A protein and the small-molecule ligand that binds it are described below.
Small molecule (SMILES): CC(=O)N[C@@H]1[C@@H](O)[C@H](O)[C@@H](CO)O[C@H]1O

Sequence of chain 3.E:
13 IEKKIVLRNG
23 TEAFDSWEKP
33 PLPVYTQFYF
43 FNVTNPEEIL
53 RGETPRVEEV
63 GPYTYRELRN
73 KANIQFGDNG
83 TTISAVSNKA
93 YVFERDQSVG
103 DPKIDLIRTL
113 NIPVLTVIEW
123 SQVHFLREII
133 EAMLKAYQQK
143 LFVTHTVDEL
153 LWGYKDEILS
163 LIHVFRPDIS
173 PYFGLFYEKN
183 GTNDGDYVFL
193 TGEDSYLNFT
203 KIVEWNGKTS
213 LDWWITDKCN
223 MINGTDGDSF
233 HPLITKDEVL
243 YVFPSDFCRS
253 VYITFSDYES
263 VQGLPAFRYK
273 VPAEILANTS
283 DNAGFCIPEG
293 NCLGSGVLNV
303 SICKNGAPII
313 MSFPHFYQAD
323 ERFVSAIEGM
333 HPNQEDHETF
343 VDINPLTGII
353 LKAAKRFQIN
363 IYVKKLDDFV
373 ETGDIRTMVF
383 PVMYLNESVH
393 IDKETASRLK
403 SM

Binding-site contacts:
Ligand atom O7 contacts residue ASN21 of chain 3.E at 4.0 Å.
Ligand atom C2 contacts residue ASN21 of chain 3.E at 2.5 Å.
Ligand atom C4 contacts residue ASN21 of chain 3.E at 3.8 Å.
Ligand atom C7 contacts residue ASN21 of chain 3.E at 4.0 Å.
Ligand atom C6 contacts residue ASN21 of chain 3.E at 3.3 Å.
Ligand atom C3 contacts residue ASN21 of chain 3.E at 3.7 Å.
Ligand atom C5 contacts residue ASN21 of chain 3.E at 3.3 Å.
Ligand atom O6 contacts residue ASN21 of chain 3.E at 4.3 Å.
Ligand atom O5 contacts residue ASN21 of chain 3.E at 2.5 Å (h-bond).
Ligand atom C1 contacts residue ASN21 of chain 3.E at 1.4 Å.
Ligand atom N2 contacts residue ASN21 of chain 3.E at 3.3 Å (h-bond).